Binding-site contacts:
Ligand atom CD2 contacts residue PRO291 of chain 1.B at 3.5 Å (hydrophobic).
Ligand atom OG contacts residue HIS139 of chain 1.B at 3.7 Å.
Ligand atom NE2 contacts residue ARG294 of chain 1.B at 2.7 Å (salt-bridge).
Ligand atom CG contacts residue THR292 of chain 1.B at 3.6 Å.
Ligand atom O contacts residue THR292 of chain 1.B at 3.4 Å (h-bond).
Ligand atom CB contacts residue SER202 of chain 1.B at 3.6 Å.
Ligand atom CG contacts residue SER203 of chain 1.B at 3.4 Å.
Ligand atom CG contacts residue ARG294 of chain 1.B at 3.4 Å.
Ligand atom CE1 contacts residue ARG294 of chain 1.B at 2.8 Å.
Ligand atom CA contacts residue SER202 of chain 1.B at 3.5 Å.
Ligand atom O contacts residue THR201 of chain 1.B at 3.4 Å.
Ligand atom CB contacts residue ARG294 of chain 1.B at 3.1 Å.
Ligand atom CD2 contacts residue ARG294 of chain 1.B at 4.0 Å.
Ligand atom ND1 contacts residue SER203 of chain 1.B at 3.4 Å.
Ligand atom ND1 contacts residue LEU295 of chain 1.B at 3.7 Å.
Ligand atom O contacts residue SER202 of chain 1.B at 3.8 Å.
Ligand atom N contacts residue SER202 of chain 1.B at 3.4 Å (h-bond).
Ligand atom O contacts residue THR296 of chain 1.B at 3.2 Å.
Ligand atom ND1 contacts residue THR292 of chain 1.B at 3.5 Å (h-bond).
Ligand atom C contacts residue THR292 of chain 1.B at 3.6 Å.
Ligand atom N contacts residue LEU173 of chain 1.B at 3.1 Å (h-bond).
Ligand atom CD2 contacts residue SER203 of chain 1.B at 3.6 Å.
Ligand atom CE1 contacts residue SER203 of chain 1.B at 3.7 Å.
Ligand atom CE1 contacts residue GLU299 of chain 1.B at 3.8 Å.
Ligand atom CA contacts residue THR292 of chain 1.B at 3.2 Å.
Ligand atom C contacts residue SER202 of chain 1.B at 3.9 Å.
Ligand atom ND1 contacts residue ALA293 of chain 1.B at 3.3 Å (h-bond).
Ligand atom N contacts residue THR292 of chain 1.B at 3.3 Å (h-bond).
Ligand atom CB contacts residue SER202 of chain 1.B at 3.6 Å.
Ligand atom O contacts residue LEU173 of chain 1.B at 3.2 Å.
Ligand atom CD2 contacts residue GLU299 of chain 1.B at 2.8 Å.
Ligand atom OG contacts residue GLY142 of chain 1.B at 3.2 Å.
Ligand atom CE1 contacts residue THR292 of chain 1.B at 3.8 Å.
Ligand atom NE2 contacts residue PRO291 of chain 1.B at 3.2 Å (h-bond).
Ligand atom CB contacts residue THR292 of chain 1.B at 2.7 Å.
Ligand atom NE2 contacts residue SER203 of chain 1.B at 3.8 Å.
Ligand atom CE1 contacts residue LEU295 of chain 1.B at 3.0 Å (hydrophobic).
Ligand atom CB contacts residue SER203 of chain 1.B at 3.6 Å.
Ligand atom NE2 contacts residue THR292 of chain 1.B at 4.0 Å.
Ligand atom NE2 contacts residue GLU299 of chain 1.B at 2.7 Å (salt-bridge).

A small-molecule ligand and the protein it binds are described below.
Small molecule (SMILES): C[C@@H](C=O)NC(=O)[C@H](CC1=NC=NC1)NC(=O)[C@H](CC1=NC=NC1)NC(=O)[C@H](CC1=NC=NC1)NC(=O)CNC(=O)[C@H](Cc1cnc[nH]1)NC(=O)[C@H](CO)NC(=O)CN

Sequence of chain 1.B:
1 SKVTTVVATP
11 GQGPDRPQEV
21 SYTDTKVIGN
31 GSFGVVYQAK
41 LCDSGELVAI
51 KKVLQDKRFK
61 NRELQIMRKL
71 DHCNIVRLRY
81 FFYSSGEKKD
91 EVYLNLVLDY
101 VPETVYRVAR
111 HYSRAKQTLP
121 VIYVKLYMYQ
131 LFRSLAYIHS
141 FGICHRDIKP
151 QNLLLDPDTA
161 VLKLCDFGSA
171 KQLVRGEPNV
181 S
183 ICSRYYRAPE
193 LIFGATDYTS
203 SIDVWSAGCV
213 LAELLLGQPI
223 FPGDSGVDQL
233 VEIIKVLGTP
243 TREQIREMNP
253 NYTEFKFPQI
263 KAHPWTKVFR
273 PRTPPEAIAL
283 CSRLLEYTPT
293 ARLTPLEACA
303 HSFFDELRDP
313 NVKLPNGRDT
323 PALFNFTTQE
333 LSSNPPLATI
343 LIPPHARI